Binding-site contacts:
Ligand atom OE2 contacts residue GLU727 of chain 1.B at 4.0 Å.
Ligand atom OE1 contacts residue LEU672 of chain 1.B at 4.3 Å.
Ligand atom OE1 contacts residue GLU727 of chain 1.B at 4.0 Å.
Ligand atom CB contacts residue SER676 of chain 1.B at 4.0 Å.
Ligand atom OE2 contacts residue LEU725 of chain 1.B at 4.5 Å.
Ligand atom OE1 contacts residue THR677 of chain 1.B at 2.9 Å (h-bond).
Ligand atom N contacts residue TYR472 of chain 1.B at 3.6 Å.
Ligand atom CG contacts residue GLU727 of chain 1.B at 3.6 Å.
Ligand atom OE1 contacts residue SER676 of chain 1.B at 3.5 Å (h-bond).
Ligand atom CA contacts residue THR502 of chain 1.B at 3.4 Å.
Ligand atom O contacts residue GLY675 of chain 1.B at 3.8 Å.
Ligand atom N contacts residue THR502 of chain 1.B at 3.7 Å.
Ligand atom C contacts residue TYR472 of chain 1.B at 3.7 Å (hydrophobic).
Ligand atom CD contacts residue GLU727 of chain 1.B at 3.7 Å.
Ligand atom OE2 contacts residue THR677 of chain 1.B at 3.1 Å (h-bond).
Ligand atom CD contacts residue THR677 of chain 1.B at 3.2 Å.
Ligand atom CD contacts residue LEU672 of chain 1.B at 4.4 Å (hydrophobic).
Ligand atom C contacts residue THR502 of chain 1.B at 3.5 Å.
Ligand atom C contacts residue ARG507 of chain 1.B at 3.3 Å.
Ligand atom C contacts residue SER676 of chain 1.B at 3.8 Å.
Ligand atom CB contacts residue TYR472 of chain 1.B at 3.7 Å (hydrophobic).
Ligand atom O contacts residue TYR472 of chain 1.B at 3.6 Å.
Ligand atom CA contacts residue GLU727 of chain 1.B at 3.9 Å.
Ligand atom OE2 contacts residue LEU726 of chain 1.B at 4.0 Å.
Ligand atom CB contacts residue GLU727 of chain 1.B at 4.2 Å.
Ligand atom C contacts residue PRO500 of chain 1.B at 4.0 Å (hydrophobic).
Ligand atom OE2 contacts residue LEU672 of chain 1.B at 4.3 Å.
Ligand atom OE1 contacts residue GLY675 of chain 1.B at 3.8 Å.
Ligand atom CA contacts residue SER676 of chain 1.B at 4.1 Å.
Ligand atom O contacts residue THR502 of chain 1.B at 4.3 Å.
Ligand atom N contacts residue TYR754 of chain 1.B at 4.0 Å.
Ligand atom N contacts residue MET730 of chain 1.B at 4.2 Å.
Ligand atom O contacts residue ARG507 of chain 1.B at 3.1 Å (salt-bridge).
Ligand atom CA contacts residue TYR472 of chain 1.B at 4.2 Å (hydrophobic).
Ligand atom O contacts residue SER676 of chain 1.B at 2.9 Å (h-bond).
Ligand atom CB contacts residue GLY675 of chain 1.B at 4.2 Å.
Ligand atom CA contacts residue PRO500 of chain 1.B at 3.9 Å (hydrophobic).
Ligand atom N contacts residue PRO500 of chain 1.B at 2.7 Å (h-bond).
Ligand atom CG contacts residue THR677 of chain 1.B at 4.4 Å.

Sequence of chain 1.B:
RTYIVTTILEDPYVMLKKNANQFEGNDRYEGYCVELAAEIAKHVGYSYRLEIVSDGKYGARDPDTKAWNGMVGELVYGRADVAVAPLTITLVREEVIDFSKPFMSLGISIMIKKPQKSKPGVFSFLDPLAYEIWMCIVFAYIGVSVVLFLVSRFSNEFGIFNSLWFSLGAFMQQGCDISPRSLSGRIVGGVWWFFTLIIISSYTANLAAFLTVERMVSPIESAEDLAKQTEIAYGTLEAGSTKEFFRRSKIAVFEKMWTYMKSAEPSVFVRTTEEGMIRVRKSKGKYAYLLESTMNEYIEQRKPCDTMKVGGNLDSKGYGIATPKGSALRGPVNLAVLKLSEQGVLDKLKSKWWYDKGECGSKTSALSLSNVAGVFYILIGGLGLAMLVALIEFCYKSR

The protein below binds the small molecule below.
Small molecule (SMILES): N[C@@H](CCC(=O)O)C(=O)O